This small molecule binds to this protein.
Small molecule (SMILES): C[C@@H]1NC(=O)[C@H](C[C@@](C)(O)CO)NC(=O)[C@@H]2CC3=C(N=C4CC=CC=C43)SC[C@H](NC(=O)[C@@H]([C@H](C)O)NC1=O)C(=O)N1C[C@H](O)C[C@H]1C(=O)N[C@@H](C)C(=O)N2

Sequence of chain 1.Q:
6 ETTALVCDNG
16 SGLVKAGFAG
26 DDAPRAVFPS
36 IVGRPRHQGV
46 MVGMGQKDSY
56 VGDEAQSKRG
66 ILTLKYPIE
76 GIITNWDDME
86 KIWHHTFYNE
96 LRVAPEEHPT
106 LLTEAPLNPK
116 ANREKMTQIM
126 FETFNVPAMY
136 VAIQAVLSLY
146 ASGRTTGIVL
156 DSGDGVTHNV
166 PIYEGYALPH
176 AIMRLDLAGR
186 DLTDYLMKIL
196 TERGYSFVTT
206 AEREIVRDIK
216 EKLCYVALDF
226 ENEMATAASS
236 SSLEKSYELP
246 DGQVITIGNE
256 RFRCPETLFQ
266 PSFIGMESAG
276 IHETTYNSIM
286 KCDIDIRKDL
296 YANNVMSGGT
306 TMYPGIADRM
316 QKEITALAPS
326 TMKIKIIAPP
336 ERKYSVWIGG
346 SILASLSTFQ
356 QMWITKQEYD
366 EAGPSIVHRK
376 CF

Sequence of chain 1.S:
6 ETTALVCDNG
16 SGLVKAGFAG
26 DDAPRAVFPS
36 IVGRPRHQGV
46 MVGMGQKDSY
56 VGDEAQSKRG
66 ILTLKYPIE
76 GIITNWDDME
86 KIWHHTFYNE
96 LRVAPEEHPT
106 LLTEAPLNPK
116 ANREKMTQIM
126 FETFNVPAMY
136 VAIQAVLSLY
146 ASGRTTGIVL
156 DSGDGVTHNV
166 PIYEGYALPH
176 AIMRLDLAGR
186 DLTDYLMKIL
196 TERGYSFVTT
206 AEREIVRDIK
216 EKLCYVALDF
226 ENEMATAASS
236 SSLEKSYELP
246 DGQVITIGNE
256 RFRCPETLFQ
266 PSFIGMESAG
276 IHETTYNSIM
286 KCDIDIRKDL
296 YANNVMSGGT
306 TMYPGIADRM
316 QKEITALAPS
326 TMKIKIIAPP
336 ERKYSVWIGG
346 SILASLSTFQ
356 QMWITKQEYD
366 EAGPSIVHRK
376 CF

Sequence of chain 1.R:
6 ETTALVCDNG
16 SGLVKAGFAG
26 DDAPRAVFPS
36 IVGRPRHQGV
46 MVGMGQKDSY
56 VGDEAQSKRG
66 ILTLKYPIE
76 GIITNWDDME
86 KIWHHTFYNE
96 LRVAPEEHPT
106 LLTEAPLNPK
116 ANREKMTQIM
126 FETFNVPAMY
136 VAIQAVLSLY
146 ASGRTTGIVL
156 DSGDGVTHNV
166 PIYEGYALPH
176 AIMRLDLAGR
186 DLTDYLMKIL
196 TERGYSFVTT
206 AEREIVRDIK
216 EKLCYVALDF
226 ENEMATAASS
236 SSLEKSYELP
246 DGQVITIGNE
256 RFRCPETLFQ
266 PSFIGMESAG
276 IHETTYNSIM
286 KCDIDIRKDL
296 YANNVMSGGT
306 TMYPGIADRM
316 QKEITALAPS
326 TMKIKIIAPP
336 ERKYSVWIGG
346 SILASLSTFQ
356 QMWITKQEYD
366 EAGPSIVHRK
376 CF

Binding-site contacts:
Ligand atom CG contacts residue GLU74 of chain 1.R at 3.7 Å.
Ligand atom CE3 contacts residue GLY199 of chain 1.S at 3.8 Å.
Ligand atom CZ2 contacts residue ILE77 of chain 1.R at 3.5 Å (hydrophobic).
Ligand atom NE1 contacts residue ASP181 of chain 1.R at 4.1 Å.
Ligand atom CG contacts residue SER201 of chain 1.S at 4.1 Å.
Ligand atom CD2 contacts residue SER201 of chain 1.S at 3.6 Å.
Ligand atom C contacts residue SER201 of chain 1.S at 4.2 Å.
Ligand atom CE3 contacts residue SER201 of chain 1.S at 3.7 Å.
Ligand atom N contacts residue GLU74 of chain 1.R at 3.9 Å.
Ligand atom CG contacts residue GLY199 of chain 1.S at 3.9 Å.
Ligand atom CB contacts residue GLU74 of chain 1.R at 3.8 Å.
Ligand atom N contacts residue GLY199 of chain 1.S at 3.8 Å.
Ligand atom CA contacts residue SER201 of chain 1.S at 4.0 Å.
Ligand atom CA contacts residue TYR200 of chain 1.S at 4.0 Å (hydrophobic).
Ligand atom CZ3 contacts residue SER201 of chain 1.S at 4.0 Å.
Ligand atom CB contacts residue GLU74 of chain 1.R at 3.1 Å.
Ligand atom OG1 contacts residue ARG292 of chain 1.Q at 3.2 Å (salt-bridge).
Ligand atom CD2 contacts residue ILE77 of chain 1.R at 3.5 Å (hydrophobic).
Ligand atom CZ2 contacts residue ARG179 of chain 1.R at 3.2 Å.
Ligand atom CA contacts residue GLN248 of chain 1.S at 3.4 Å.
Ligand atom CB contacts residue GLN248 of chain 1.S at 3.5 Å.
Ligand atom CZ2 contacts residue ASP181 of chain 1.R at 4.2 Å.
Ligand atom N contacts residue TYR200 of chain 1.S at 3.6 Å.
Ligand atom CE3 contacts residue ILE77 of chain 1.R at 3.5 Å (hydrophobic).
Ligand atom O contacts residue GLN248 of chain 1.S at 3.5 Å (h-bond).
Ligand atom CZ3 contacts residue ILE77 of chain 1.R at 3.5 Å (hydrophobic).
Ligand atom CD1 contacts residue GLY199 of chain 1.S at 3.9 Å.
Ligand atom O contacts residue SER201 of chain 1.S at 3.5 Å (h-bond).
Ligand atom CH2 contacts residue ILE77 of chain 1.R at 3.5 Å (hydrophobic).
Ligand atom CD1 contacts residue TYR200 of chain 1.S at 4.2 Å (hydrophobic).
Ligand atom CG2 contacts residue PHE202 of chain 1.S at 4.2 Å (hydrophobic).
Ligand atom CB contacts residue TYR200 of chain 1.S at 3.2 Å (hydrophobic).
Ligand atom CG2 contacts residue GLU207 of chain 1.S at 4.0 Å.
Ligand atom CE2 contacts residue SER201 of chain 1.S at 4.0 Å.
Ligand atom CB contacts residue TYR200 of chain 1.S at 3.5 Å (hydrophobic).
Ligand atom CH2 contacts residue ARG179 of chain 1.R at 3.8 Å.
Ligand atom CE2 contacts residue ARG179 of chain 1.R at 4.2 Å.
Ligand atom CB contacts residue GLY199 of chain 1.S at 4.1 Å.
Ligand atom CE2 contacts residue ILE77 of chain 1.R at 3.5 Å (hydrophobic).
Ligand atom O1 contacts residue GLY199 of chain 1.S at 3.1 Å (h-bond).